Binding-site contacts:
Ligand atom C3 contacts residue THR181 of chain 1.C at 3.4 Å.
Ligand atom O6 contacts residue THR181 of chain 1.C at 3.1 Å (h-bond).
Ligand atom C2 contacts residue THR181 of chain 1.C at 3.7 Å.
Ligand atom C4 contacts residue PHE122 of chain 1.C at 3.8 Å (hydrophobic).
Ligand atom C2 contacts residue ARG184 of chain 1.C at 3.6 Å.
Ligand atom C1 contacts residue ASN149 of chain 1.C at 3.8 Å.
Ligand atom C4 contacts residue LEU123 of chain 1.C at 3.8 Å (hydrophobic).
Ligand atom C3 contacts residue THR119 of chain 1.C at 4.3 Å.
Ligand atom C4 contacts residue LEU177 of chain 1.C at 4.4 Å (hydrophobic).
Ligand atom C1 contacts residue ILE148 of chain 1.C at 3.8 Å (hydrophobic).
Ligand atom O5 contacts residue ASN149 of chain 1.C at 3.0 Å (h-bond).
Ligand atom C1 contacts residue ALA156 of chain 1.C at 3.5 Å (hydrophobic).
Ligand atom C4 contacts residue THR181 of chain 1.C at 3.0 Å.
Ligand atom C1 contacts residue THR180 of chain 1.C at 4.5 Å.
Ligand atom O5 contacts residue ALA156 of chain 1.C at 4.3 Å.
Ligand atom O5 contacts residue ARG184 of chain 1.C at 2.8 Å (salt-bridge).
Ligand atom C2 contacts residue ALA156 of chain 1.C at 4.5 Å (hydrophobic).
Ligand atom C4 contacts residue THR119 of chain 1.C at 4.0 Å.
Ligand atom C2 contacts residue ASN149 of chain 1.C at 4.0 Å.
Ligand atom C1 contacts residue LEU177 of chain 1.C at 3.3 Å (hydrophobic).
Ligand atom O5 contacts residue THR180 of chain 1.C at 4.0 Å.
Ligand atom C2 contacts residue THR180 of chain 1.C at 4.1 Å.
Ligand atom O6 contacts residue BU31 of chain 1.EA at 4.1 Å.
Ligand atom O6 contacts residue THR119 of chain 1.C at 3.5 Å.
Ligand atom C1 contacts residue THR181 of chain 1.C at 4.4 Å.
Ligand atom C3 contacts residue ARG184 of chain 1.C at 3.3 Å.
Ligand atom O5 contacts residue SER150 of chain 1.C at 3.6 Å.
Ligand atom O6 contacts residue ARG184 of chain 1.C at 2.7 Å (salt-bridge).
Ligand atom C1 contacts residue PHE122 of chain 1.C at 4.5 Å (hydrophobic).

Sequence of chain 1.C:
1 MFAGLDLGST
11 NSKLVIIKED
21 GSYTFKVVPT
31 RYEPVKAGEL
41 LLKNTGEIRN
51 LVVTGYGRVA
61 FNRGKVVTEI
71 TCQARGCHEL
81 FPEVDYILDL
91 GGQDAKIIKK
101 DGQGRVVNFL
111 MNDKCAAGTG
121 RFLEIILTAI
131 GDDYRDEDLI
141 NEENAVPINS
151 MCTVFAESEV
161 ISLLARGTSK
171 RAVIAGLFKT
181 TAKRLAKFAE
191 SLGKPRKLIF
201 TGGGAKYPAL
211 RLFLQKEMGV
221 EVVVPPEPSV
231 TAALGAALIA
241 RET

The small molecule below binds the protein below.
Small molecule (SMILES): C[C@@H](O)[C@@H](C)O